Binding-site contacts:
Ligand atom C contacts residue SER51 of chain 1.A at 3.5 Å.
Ligand atom CD1 contacts residue THR47 of chain 1.B at 3.8 Å.
Ligand atom CA contacts residue THR23 of chain 1.A at 3.6 Å.
Ligand atom N contacts residue THR23 of chain 1.A at 2.6 Å (h-bond).
Ligand atom NE1 contacts residue ALA44 of chain 1.B at 3.7 Å.
Ligand atom OXT contacts residue GLY25 of chain 1.A at 4.0 Å.
Ligand atom NE1 contacts residue GLN45 of chain 1.B at 2.9 Å (h-bond).
Ligand atom CZ3 contacts residue GLY21 of chain 1.B at 3.6 Å.
Ligand atom CA contacts residue SER51 of chain 1.A at 3.9 Å.
Ligand atom CZ2 contacts residue ILE53 of chain 1.B at 3.8 Å (hydrophobic).
Ligand atom CG contacts residue SER51 of chain 1.A at 3.9 Å.
Ligand atom C contacts residue THR47 of chain 1.B at 3.4 Å.
Ligand atom N contacts residue ASP27 of chain 1.A at 3.3 Å (salt-bridge).
Ligand atom O contacts residue GLY25 of chain 1.A at 3.0 Å (h-bond).
Ligand atom O contacts residue THR23 of chain 1.A at 3.9 Å.
Ligand atom O contacts residue ARG24 of chain 1.A at 3.4 Å.
Ligand atom N contacts residue GLY25 of chain 1.A at 2.9 Å (h-bond).
Ligand atom CD1 contacts residue SER51 of chain 1.A at 3.6 Å.
Ligand atom CA contacts residue GLY25 of chain 1.A at 3.5 Å.
Ligand atom CD1 contacts residue GLN45 of chain 1.B at 3.6 Å.
Ligand atom CE3 contacts residue HIS32 of chain 1.B at 3.8 Å.
Ligand atom CB contacts residue THR28 of chain 1.A at 3.6 Å.
Ligand atom CB contacts residue THR23 of chain 1.A at 3.7 Å.
Ligand atom CZ3 contacts residue HIS32 of chain 1.B at 3.8 Å.
Ligand atom OXT contacts residue THR50 of chain 1.B at 2.8 Å (h-bond).
Ligand atom CD2 contacts residue THR50 of chain 1.B at 3.9 Å.
Ligand atom CZ2 contacts residue ALA44 of chain 1.B at 4.0 Å (hydrophobic).
Ligand atom OXT contacts residue THR47 of chain 1.B at 2.6 Å (h-bond).
Ligand atom C contacts residue THR50 of chain 1.B at 3.9 Å.
Ligand atom OXT contacts residue HIS49 of chain 1.B at 3.8 Å.
Ligand atom O contacts residue THR47 of chain 1.B at 3.6 Å (h-bond).
Ligand atom CA contacts residue THR28 of chain 1.A at 3.2 Å.
Ligand atom N contacts residue ARG24 of chain 1.A at 4.0 Å.
Ligand atom CH2 contacts residue GLY21 of chain 1.B at 3.4 Å.
Ligand atom N contacts residue THR28 of chain 1.A at 2.9 Å (h-bond).
Ligand atom CB contacts residue SER51 of chain 1.A at 3.5 Å.
Ligand atom O contacts residue SER51 of chain 1.A at 2.9 Å (h-bond).
Ligand atom CE2 contacts residue ALA44 of chain 1.B at 4.0 Å (hydrophobic).
Ligand atom CZ2 contacts residue THR50 of chain 1.B at 3.9 Å.
Ligand atom C contacts residue GLY25 of chain 1.A at 3.5 Å.

Sequence of chain 1.A:
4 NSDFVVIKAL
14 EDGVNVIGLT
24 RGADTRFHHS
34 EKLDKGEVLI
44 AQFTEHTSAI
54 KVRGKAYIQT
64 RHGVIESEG

Sequence of chain 1.B:
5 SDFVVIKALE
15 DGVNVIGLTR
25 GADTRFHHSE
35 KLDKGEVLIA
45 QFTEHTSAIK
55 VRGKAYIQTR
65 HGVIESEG

This small molecule binds to this protein.
Small molecule (SMILES): N[C@@H](Cc1c[nH]c2ccccc12)C(=O)O